Sequence of chain 1.B:
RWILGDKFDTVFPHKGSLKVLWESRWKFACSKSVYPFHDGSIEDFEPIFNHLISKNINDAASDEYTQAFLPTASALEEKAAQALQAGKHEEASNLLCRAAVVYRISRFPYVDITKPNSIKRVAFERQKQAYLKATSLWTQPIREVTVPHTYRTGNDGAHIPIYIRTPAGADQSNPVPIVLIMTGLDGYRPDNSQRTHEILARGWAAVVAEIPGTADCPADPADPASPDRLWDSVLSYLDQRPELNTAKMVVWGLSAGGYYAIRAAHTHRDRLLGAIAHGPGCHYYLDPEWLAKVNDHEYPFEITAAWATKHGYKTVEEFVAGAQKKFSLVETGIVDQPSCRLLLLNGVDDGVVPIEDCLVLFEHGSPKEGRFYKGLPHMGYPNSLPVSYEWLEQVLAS

Binding-site contacts:
Ligand atom C9 contacts residue TYR54 of chain 1.B at 3.4 Å (hydrophobic).
Ligand atom C8 contacts residue MET398 of chain 1.B at 4.4 Å (hydrophobic).
Ligand atom C2 contacts residue MET398 of chain 1.B at 4.0 Å (hydrophobic).
Ligand atom C3 contacts residue SER274 of chain 1.B at 4.4 Å.
Ligand atom C10 contacts residue TYR400 of chain 1.B at 4.5 Å (hydrophobic).
Ligand atom C7 contacts residue TYR54 of chain 1.B at 3.7 Å (hydrophobic).
Ligand atom O1 contacts residue MET398 of chain 1.B at 4.3 Å.
Ligand atom C1 contacts residue MET398 of chain 1.B at 3.8 Å (hydrophobic).
Ligand atom C10 contacts residue MET398 of chain 1.B at 3.9 Å (hydrophobic).
Ligand atom C9 contacts residue MET398 of chain 1.B at 4.0 Å (hydrophobic).
Ligand atom O2 contacts residue HIS397 of chain 1.B at 3.7 Å.
Ligand atom C10 contacts residue TYR54 of chain 1.B at 3.5 Å (hydrophobic).
Ligand atom C2 contacts residue SER274 of chain 1.B at 4.1 Å.
Ligand atom C6 contacts residue MET398 of chain 1.B at 3.9 Å (hydrophobic).
Ligand atom C4 contacts residue MET398 of chain 1.B at 3.4 Å (hydrophobic).
Ligand atom C8 contacts residue TYR54 of chain 1.B at 3.6 Å (hydrophobic).
Ligand atom C4 contacts residue TYR54 of chain 1.B at 3.3 Å (hydrophobic).
Ligand atom C6 contacts residue HIS397 of chain 1.B at 4.0 Å.
Ligand atom C5 contacts residue TYR54 of chain 1.B at 3.3 Å (hydrophobic).
Ligand atom C7 contacts residue MET398 of chain 1.B at 4.2 Å (hydrophobic).
Ligand atom O2 contacts residue MET398 of chain 1.B at 4.0 Å.
Ligand atom C3 contacts residue TYR54 of chain 1.B at 3.3 Å (hydrophobic).
Ligand atom O1 contacts residue ARG214 of chain 1.B at 3.9 Å.
Ligand atom O2 contacts residue TYR54 of chain 1.B at 3.2 Å (h-bond).
Ligand atom C2 contacts residue TYR54 of chain 1.B at 3.4 Å (hydrophobic).
Ligand atom C5 contacts residue MET398 of chain 1.B at 3.4 Å (hydrophobic).
Ligand atom C1 contacts residue TYR54 of chain 1.B at 3.6 Å (hydrophobic).
Ligand atom O1 contacts residue TYR54 of chain 1.B at 4.2 Å.
Ligand atom O1 contacts residue LEU273 of chain 1.B at 4.2 Å.
Ligand atom C3 contacts residue MET398 of chain 1.B at 3.7 Å (hydrophobic).
Ligand atom O2 contacts residue SER274 of chain 1.B at 3.7 Å.
Ligand atom C8 contacts residue TYR400 of chain 1.B at 3.8 Å (hydrophobic).
Ligand atom C6 contacts residue TYR54 of chain 1.B at 3.6 Å (hydrophobic).
Ligand atom C7 contacts residue TYR400 of chain 1.B at 3.7 Å (hydrophobic).
Ligand atom C5 contacts residue HIS397 of chain 1.B at 4.2 Å.

A protein and the small-molecule ligand that binds it are described below.
Small molecule (SMILES): Oc1cc(O)c2ccccc2c1